Sequence of chain 1.C:
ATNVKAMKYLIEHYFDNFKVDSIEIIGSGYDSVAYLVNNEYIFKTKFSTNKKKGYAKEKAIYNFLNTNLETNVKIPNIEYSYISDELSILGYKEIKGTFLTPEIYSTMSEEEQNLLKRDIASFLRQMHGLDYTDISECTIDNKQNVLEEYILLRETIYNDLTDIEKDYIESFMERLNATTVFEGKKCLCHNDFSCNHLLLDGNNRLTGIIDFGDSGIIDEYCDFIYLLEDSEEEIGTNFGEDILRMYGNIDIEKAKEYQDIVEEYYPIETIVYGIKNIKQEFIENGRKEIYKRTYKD

Binding-site contacts:
Ligand atom N4 contacts residue GLU241 of chain 1.C at 2.9 Å (salt-bridge).
Ligand atom C19 contacts residue ASP222 of chain 1.C at 3.5 Å.
Ligand atom N1 contacts residue ASP200 of chain 1.C at 2.7 Å (salt-bridge).
Ligand atom C10 contacts residue TYR234 of chain 1.C at 3.8 Å (hydrophobic).
Ligand atom C4 contacts residue GLU271 of chain 1.C at 3.8 Å.
Ligand atom C17 contacts residue TYR234 of chain 1.C at 3.6 Å (hydrophobic).
Ligand atom C16 contacts residue GLU277 of chain 1.C at 3.6 Å.
Ligand atom N3 contacts residue GLU271 of chain 1.C at 2.8 Å (salt-bridge).
Ligand atom N2 contacts residue GLU237 of chain 1.C at 2.8 Å (salt-bridge).
Ligand atom C18 contacts residue TYR234 of chain 1.C at 3.5 Å (hydrophobic).
Ligand atom C15 contacts residue TYR234 of chain 1.C at 3.7 Å (hydrophobic).
Ligand atom C1 contacts residue GLU241 of chain 1.C at 3.3 Å.
Ligand atom C19 contacts residue ASN199 of chain 1.C at 3.3 Å.
Ligand atom C10 contacts residue SER202 of chain 1.C at 3.8 Å.
Ligand atom C9 contacts residue SER202 of chain 1.C at 3.6 Å.
Ligand atom C8 contacts residue TYR234 of chain 1.C at 3.8 Å (hydrophobic).
Ligand atom C8 contacts residue GLU237 of chain 1.C at 3.7 Å.
Ligand atom C8 contacts residue GLU242 of chain 1.C at 3.6 Å.
Ligand atom C9 contacts residue GLU242 of chain 1.C at 3.5 Å.
Ligand atom O1 contacts residue GLU237 of chain 1.C at 3.4 Å (salt-bridge).
Ligand atom O5 contacts residue GLU277 of chain 1.C at 2.6 Å (salt-bridge).
Ligand atom N2 contacts residue GLU242 of chain 1.C at 2.8 Å (salt-bridge).
Ligand atom C4 contacts residue GLU237 of chain 1.C at 3.5 Å.
Ligand atom C5 contacts residue GLU271 of chain 1.C at 3.6 Å.
Ligand atom O3 contacts residue ASP200 of chain 1.C at 3.6 Å.
Ligand atom N2 contacts residue GLU241 of chain 1.C at 2.6 Å (salt-bridge).
Ligand atom O3 contacts residue TYR234 of chain 1.C at 3.6 Å (h-bond).
Ligand atom C8 contacts residue GLU241 of chain 1.C at 3.4 Å.
Ligand atom C12 contacts residue TYR234 of chain 1.C at 3.8 Å (hydrophobic).
Ligand atom C7 contacts residue GLU241 of chain 1.C at 3.5 Å.
Ligand atom C10 contacts residue ASP200 of chain 1.C at 3.6 Å.
Ligand atom N3 contacts residue GLU237 of chain 1.C at 2.8 Å (salt-bridge).
Ligand atom C18 contacts residue GLU277 of chain 1.C at 3.5 Å.
Ligand atom C5 contacts residue GLU237 of chain 1.C at 3.8 Å.
Ligand atom C16 contacts residue TYR234 of chain 1.C at 3.8 Å (hydrophobic).
Ligand atom O6 contacts residue ASP200 of chain 1.C at 2.8 Å (salt-bridge).
Ligand atom N1 contacts residue SER202 of chain 1.C at 2.9 Å (h-bond).
Ligand atom C2 contacts residue GLU241 of chain 1.C at 3.6 Å.
Ligand atom C20 contacts residue GLU241 of chain 1.C at 2.8 Å.
Ligand atom N contacts residue ASP222 of chain 1.C at 3.6 Å (salt-bridge).

This small molecule binds to this protein.
Small molecule (SMILES): CN[C@@H]1[C@@H](O)[C@@H](O[C@@H]2[C@@H](O)[C@H](O[C@H]3O[C@H]([C@@H](C)NC)CC[C@H]3N)[C@@H](N)C[C@H]2N)OC[C@]1(C)O